Binding-site contacts:
Ligand atom C1 contacts residue ASN266 of chain 1.D at 1.4 Å.
Ligand atom O7 contacts residue ASN266 of chain 1.D at 4.2 Å.
Ligand atom C8 contacts residue ASN266 of chain 1.D at 3.7 Å.
Ligand atom O5 contacts residue ASN266 of chain 1.D at 2.4 Å (h-bond).
Ligand atom C4 contacts residue ASN266 of chain 1.D at 4.2 Å.
Ligand atom C2 contacts residue ASN266 of chain 1.D at 2.5 Å.
Ligand atom C3 contacts residue ASN266 of chain 1.D at 3.8 Å.
Ligand atom N2 contacts residue ASN266 of chain 1.D at 2.7 Å (h-bond).
Ligand atom C5 contacts residue ASN266 of chain 1.D at 3.7 Å.
Ligand atom C7 contacts residue ASN266 of chain 1.D at 3.5 Å.

A small-molecule ligand and the protein it binds are described below.
Small molecule (SMILES): CC(=O)N[C@@H]1[C@@H](O)[C@H](O)[C@@H](CO)O[C@H]1O

Sequence of chain 1.D:
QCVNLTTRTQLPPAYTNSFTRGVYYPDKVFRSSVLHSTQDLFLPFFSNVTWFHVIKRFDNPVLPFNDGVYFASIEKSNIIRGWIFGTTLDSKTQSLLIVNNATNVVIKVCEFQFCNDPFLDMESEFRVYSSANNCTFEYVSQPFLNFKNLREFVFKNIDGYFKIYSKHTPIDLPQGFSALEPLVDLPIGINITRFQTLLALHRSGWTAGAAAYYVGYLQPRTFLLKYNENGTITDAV